Binding-site contacts:
Ligand atom O contacts residue CYS106 of chain 2.C at 4.3 Å.
Ligand atom C4 contacts residue ASN110 of chain 2.C at 4.4 Å.
Ligand atom O contacts residue ASN110 of chain 2.C at 3.0 Å (h-bond).
Ligand atom C1 contacts residue ASN110 of chain 2.C at 4.4 Å.
Ligand atom C contacts residue ILE116 of chain 2.C at 3.4 Å (hydrophobic).
Ligand atom C5 contacts residue LEU64 of chain 2.C at 3.9 Å (hydrophobic).
Ligand atom C6 contacts residue LEU64 of chain 2.C at 4.1 Å (hydrophobic).
Ligand atom O contacts residue VAL57 of chain 2.C at 4.3 Å.
Ligand atom C contacts residue ASN110 of chain 2.C at 4.1 Å.
Ligand atom O contacts residue ILE116 of chain 2.C at 3.9 Å.
Ligand atom O4 contacts residue LEU64 of chain 2.C at 4.0 Å.
Ligand atom N contacts residue ILE116 of chain 2.C at 3.2 Å.
Ligand atom O contacts residue TYR67 of chain 2.C at 4.3 Å.
Ligand atom CM contacts residue ILE116 of chain 2.C at 3.8 Å (hydrophobic).
Ligand atom C3 contacts residue LEU62 of chain 2.C at 3.8 Å (hydrophobic).
Ligand atom C1 contacts residue LEU62 of chain 2.C at 4.3 Å (hydrophobic).
Ligand atom CM contacts residue VAL57 of chain 2.C at 3.6 Å (hydrophobic).
Ligand atom N contacts residue VAL57 of chain 2.C at 3.9 Å.
Ligand atom C1 contacts residue ILE116 of chain 2.C at 3.6 Å (hydrophobic).
Ligand atom C2 contacts residue ILE116 of chain 2.C at 4.0 Å (hydrophobic).
Ligand atom CM contacts residue PRO52 of chain 2.C at 4.3 Å (hydrophobic).
Ligand atom CM contacts residue PHE53 of chain 2.C at 4.0 Å (hydrophobic).
Ligand atom C4 contacts residue LEU64 of chain 2.C at 4.1 Å (hydrophobic).
Ligand atom C5 contacts residue ASN110 of chain 2.C at 3.2 Å.
Ligand atom C contacts residue VAL57 of chain 2.C at 3.7 Å (hydrophobic).
Ligand atom C6 contacts residue ASN110 of chain 2.C at 3.2 Å.
Ligand atom C6 contacts residue ILE116 of chain 2.C at 4.2 Å (hydrophobic).
Ligand atom C2 contacts residue LEU62 of chain 2.C at 3.7 Å (hydrophobic).

A protein and the small-molecule ligand that binds it are described below.
Small molecule (SMILES): CC(=O)Nc1ccc(O)cc1

Sequence of chain 2.C:
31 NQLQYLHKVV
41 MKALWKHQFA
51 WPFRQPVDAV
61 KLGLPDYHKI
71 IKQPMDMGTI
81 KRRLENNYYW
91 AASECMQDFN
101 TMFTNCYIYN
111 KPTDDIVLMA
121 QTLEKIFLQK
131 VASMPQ